This protein binds this small molecule.
Small molecule (SMILES): CCS(=O)(=O)Nc1cc(-c2cn(C)c3c(=O)[nH]ccc23)cc2c1ccn2C(C)(c1ccccn1)c1ccccn1

Binding-site contacts:
Ligand atom C17 contacts residue PRO31 of chain 1.C at 3.2 Å (hydrophobic).
Ligand atom C22 contacts residue ASN89 of chain 1.C at 3.5 Å.
Ligand atom C23 contacts residue ASN89 of chain 1.C at 3.5 Å.
Ligand atom C18 contacts residue VAL36 of chain 1.C at 3.5 Å (hydrophobic).
Ligand atom C28 contacts residue LEU41 of chain 1.C at 3.5 Å (hydrophobic).
Ligand atom N5 contacts residue ASN89 of chain 1.C at 2.8 Å (h-bond).
Ligand atom O2 contacts residue VAL36 of chain 1.C at 3.7 Å.
Ligand atom N2 contacts residue ARG94 of chain 1.C at 3.8 Å.
Ligand atom N5 contacts residue VAL95 of chain 1.C at 3.9 Å.
Ligand atom C13 contacts residue LEU41 of chain 1.C at 3.7 Å (hydrophobic).
Ligand atom C26 contacts residue PRO35 of chain 1.C at 3.3 Å (hydrophobic).
Ligand atom C11 contacts residue VAL95 of chain 1.C at 3.5 Å (hydrophobic).
Ligand atom C20 contacts residue VAL95 of chain 1.C at 3.8 Å (hydrophobic).
Ligand atom C27 contacts residue PRO35 of chain 1.C at 3.2 Å (hydrophobic).
Ligand atom C18 contacts residue PHE32 of chain 1.C at 3.7 Å (hydrophobic).
Ligand atom C17 contacts residue VAL36 of chain 1.C at 3.7 Å (hydrophobic).
Ligand atom C4 contacts residue ARG94 of chain 1.C at 3.5 Å.
Ligand atom C22 contacts residue VAL95 of chain 1.C at 3.8 Å (hydrophobic).
Ligand atom C23 contacts residue VAL95 of chain 1.C at 3.4 Å (hydrophobic).
Ligand atom C15 contacts residue LEU41 of chain 1.C at 3.7 Å (hydrophobic).
Ligand atom O2 contacts residue ASP37 of chain 1.C at 3.0 Å (salt-bridge).
Ligand atom C11 contacts residue ARG94 of chain 1.C at 3.2 Å.
Ligand atom C29 contacts residue LEU41 of chain 1.C at 3.7 Å (hydrophobic).
Ligand atom C10 contacts residue ARG94 of chain 1.C at 3.4 Å.
Ligand atom C8 contacts residue ARG94 of chain 1.C at 3.7 Å.
Ligand atom N4 contacts residue VAL36 of chain 1.C at 3.5 Å.
Ligand atom O1 contacts residue ASN89 of chain 1.C at 2.8 Å (h-bond).
Ligand atom C19 contacts residue VAL95 of chain 1.C at 3.8 Å (hydrophobic).
Ligand atom O3 contacts residue LEU40 of chain 1.C at 3.2 Å.
Ligand atom C9 contacts residue PRO31 of chain 1.C at 3.6 Å (hydrophobic).
Ligand atom C16 contacts residue PRO31 of chain 1.C at 3.9 Å (hydrophobic).
Ligand atom C10 contacts residue PHE98 of chain 1.C at 3.8 Å (hydrophobic).
Ligand atom O2 contacts residue LEU41 of chain 1.C at 3.5 Å.
Ligand atom O1 contacts residue VAL95 of chain 1.C at 3.5 Å.
Ligand atom C21 contacts residue VAL95 of chain 1.C at 3.8 Å (hydrophobic).
Ligand atom C24 contacts residue LEU41 of chain 1.C at 3.6 Å (hydrophobic).
Ligand atom C9 contacts residue ARG94 of chain 1.C at 3.7 Å.
Ligand atom C12 contacts residue ARG94 of chain 1.C at 3.4 Å.
Ligand atom C10 contacts residue PRO31 of chain 1.C at 3.9 Å (hydrophobic).
Ligand atom C27 contacts residue GLN34 of chain 1.C at 3.5 Å.

Sequence of chain 1.C:
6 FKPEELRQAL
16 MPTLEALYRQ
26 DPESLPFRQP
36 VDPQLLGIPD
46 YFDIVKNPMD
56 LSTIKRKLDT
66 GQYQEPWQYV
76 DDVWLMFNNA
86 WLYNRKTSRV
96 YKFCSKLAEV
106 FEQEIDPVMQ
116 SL